The small molecule below binds the protein below.
Small molecule (SMILES): CC(=O)N[C@@H]1[C@@H](O)[C@H](O)[C@@H](CO)O[C@H]1O

Sequence of chain 7.E:
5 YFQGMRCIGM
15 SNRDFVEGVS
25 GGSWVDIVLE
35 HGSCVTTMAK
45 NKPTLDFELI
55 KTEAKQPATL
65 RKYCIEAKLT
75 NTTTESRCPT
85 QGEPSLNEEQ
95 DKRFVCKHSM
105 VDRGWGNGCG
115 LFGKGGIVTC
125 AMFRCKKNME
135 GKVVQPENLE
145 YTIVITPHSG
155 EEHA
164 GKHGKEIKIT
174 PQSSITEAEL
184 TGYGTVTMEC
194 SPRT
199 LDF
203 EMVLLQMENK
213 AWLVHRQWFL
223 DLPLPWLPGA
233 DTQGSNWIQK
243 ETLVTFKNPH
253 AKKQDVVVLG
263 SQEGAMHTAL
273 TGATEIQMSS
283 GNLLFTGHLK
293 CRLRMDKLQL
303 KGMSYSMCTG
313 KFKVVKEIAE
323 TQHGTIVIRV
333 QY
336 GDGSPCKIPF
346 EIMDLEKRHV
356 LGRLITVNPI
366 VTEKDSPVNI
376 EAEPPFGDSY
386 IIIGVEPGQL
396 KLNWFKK

Binding-site contacts:
Ligand atom O4 contacts residue NAG1 of chain 7.Z at 1.6 Å.
Ligand atom O7 contacts residue MET126 of chain 7.E at 3.1 Å.
Ligand atom O5 contacts residue ASN75 of chain 7.E at 2.1 Å (h-bond).
Ligand atom O6 contacts residue NAG1 of chain 7.Z at 4.1 Å.
Ligand atom C2 contacts residue ASN75 of chain 7.E at 2.6 Å.
Ligand atom C6 contacts residue ASN75 of chain 7.E at 3.8 Å.
Ligand atom C6 contacts residue THR48 of chain 7.F at 4.4 Å.
Ligand atom C3 contacts residue ASN75 of chain 7.E at 3.5 Å.
Ligand atom O6 contacts residue THR48 of chain 7.F at 4.0 Å.
Ligand atom C1 contacts residue ASN75 of chain 7.E at 1.3 Å.
Ligand atom C3 contacts residue NAG1 of chain 7.Z at 3.3 Å.
Ligand atom C5 contacts residue ASN75 of chain 7.E at 3.2 Å.
Ligand atom O6 contacts residue ASN75 of chain 7.E at 3.8 Å.
Ligand atom C8 contacts residue MET126 of chain 7.E at 3.7 Å (hydrophobic).
Ligand atom O6 contacts residue CYS45 of chain 7.F at 3.4 Å (h-bond).
Ligand atom C6 contacts residue CYS45 of chain 7.F at 4.4 Å (hydrophobic).
Ligand atom C7 contacts residue ASN75 of chain 7.E at 2.8 Å.
Ligand atom C6 contacts residue NAG1 of chain 7.Z at 3.4 Å.
Ligand atom C2 contacts residue NAG1 of chain 7.Z at 4.1 Å.
Ligand atom O7 contacts residue ASN75 of chain 7.E at 3.2 Å (h-bond).
Ligand atom C4 contacts residue NAG1 of chain 7.Z at 2.9 Å.
Ligand atom C8 contacts residue ASN75 of chain 7.E at 3.0 Å.
Ligand atom N2 contacts residue ASN75 of chain 7.E at 3.0 Å (h-bond).
Ligand atom O5 contacts residue THR48 of chain 7.F at 4.0 Å.
Ligand atom C5 contacts residue NAG1 of chain 7.Z at 3.7 Å.
Ligand atom O3 contacts residue NAG1 of chain 7.Z at 2.4 Å (h-bond).
Ligand atom O6 contacts residue GLU46 of chain 7.F at 3.8 Å.
Ligand atom C8 contacts residue PHE98 of chain 7.E at 3.6 Å (hydrophobic).
Ligand atom C4 contacts residue ASN75 of chain 7.E at 4.0 Å.
Ligand atom C7 contacts residue MET126 of chain 7.E at 3.8 Å (hydrophobic).

Sequence of chain 7.F:
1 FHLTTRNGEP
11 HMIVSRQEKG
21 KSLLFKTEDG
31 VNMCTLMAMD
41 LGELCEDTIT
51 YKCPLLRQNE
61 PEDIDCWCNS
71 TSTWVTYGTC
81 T